The protein below binds the small molecule below.
Small molecule (SMILES): CNCc1ccc(Oc2cccnc2)o1

Sequence of chain 2.A:
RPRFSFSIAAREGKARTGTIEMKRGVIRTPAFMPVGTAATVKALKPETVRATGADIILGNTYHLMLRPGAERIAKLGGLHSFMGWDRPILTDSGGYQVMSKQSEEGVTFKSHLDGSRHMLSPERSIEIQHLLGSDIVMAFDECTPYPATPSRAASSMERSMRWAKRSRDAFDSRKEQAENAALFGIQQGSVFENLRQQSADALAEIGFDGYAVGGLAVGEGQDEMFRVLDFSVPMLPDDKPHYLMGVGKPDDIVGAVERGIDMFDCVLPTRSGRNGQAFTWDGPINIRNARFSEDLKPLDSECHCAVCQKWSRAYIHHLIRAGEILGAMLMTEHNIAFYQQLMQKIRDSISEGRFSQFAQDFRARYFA

Binding-site contacts:
Ligand atom C15 contacts residue GLN204 of chain 2.A at 3.3 Å.
Ligand atom C10 contacts residue GLN204 of chain 2.A at 3.4 Å.
Ligand atom N2 contacts residue ARG168 of chain 2.A at 2.9 Å (salt-bridge).
Ligand atom C13 contacts residue GLN204 of chain 2.A at 3.3 Å.
Ligand atom C7 contacts residue ARG168 of chain 2.A at 3.8 Å.
Ligand atom C3 contacts residue ARG168 of chain 2.A at 3.6 Å.
Ligand atom C3 contacts residue GLU164 of chain 2.A at 3.4 Å.
Ligand atom O1 contacts residue GLU164 of chain 2.A at 4.0 Å.
Ligand atom N14 contacts residue GLU164 of chain 2.A at 2.7 Å (salt-bridge).
Ligand atom C8 contacts residue GLU164 of chain 2.A at 4.1 Å.
Ligand atom C10 contacts residue GLU164 of chain 2.A at 4.1 Å.
Ligand atom O1 contacts residue MET167 of chain 2.A at 4.3 Å.
Ligand atom C15 contacts residue GLU164 of chain 2.A at 3.1 Å.
Ligand atom O9 contacts residue GLU164 of chain 2.A at 3.5 Å.
Ligand atom N2 contacts residue GLU164 of chain 2.A at 4.0 Å.
Ligand atom O9 contacts residue GLN204 of chain 2.A at 4.4 Å.
Ligand atom C13 contacts residue GLU164 of chain 2.A at 3.5 Å.
Ligand atom C12 contacts residue GLN204 of chain 2.A at 4.2 Å.
Ligand atom C4 contacts residue GLU164 of chain 2.A at 4.1 Å.
Ligand atom C11 contacts residue GLN204 of chain 2.A at 3.5 Å.
Ligand atom N14 contacts residue GLN204 of chain 2.A at 2.6 Å (h-bond).
Ligand atom N14 contacts residue MET163 of chain 2.A at 4.2 Å.